A protein and the small-molecule ligand that binds it are described below.
Small molecule (SMILES): O=C1C[C@@H]2OCC=C3CN4CC[C@]56c7ccccc7N1[C@H]5[C@H]2[C@H]3C[C@H]46

Sequence of chain 1.A:
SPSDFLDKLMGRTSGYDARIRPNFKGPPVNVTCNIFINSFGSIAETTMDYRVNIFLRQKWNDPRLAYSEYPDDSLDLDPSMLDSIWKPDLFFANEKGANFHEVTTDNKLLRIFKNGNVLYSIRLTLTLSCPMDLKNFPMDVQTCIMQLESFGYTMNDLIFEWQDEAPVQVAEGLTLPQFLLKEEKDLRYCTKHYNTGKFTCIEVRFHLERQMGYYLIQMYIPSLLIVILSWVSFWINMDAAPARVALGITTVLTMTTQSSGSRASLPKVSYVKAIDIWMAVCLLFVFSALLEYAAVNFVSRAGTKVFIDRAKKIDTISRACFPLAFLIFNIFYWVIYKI

Sequence of chain 1.B:
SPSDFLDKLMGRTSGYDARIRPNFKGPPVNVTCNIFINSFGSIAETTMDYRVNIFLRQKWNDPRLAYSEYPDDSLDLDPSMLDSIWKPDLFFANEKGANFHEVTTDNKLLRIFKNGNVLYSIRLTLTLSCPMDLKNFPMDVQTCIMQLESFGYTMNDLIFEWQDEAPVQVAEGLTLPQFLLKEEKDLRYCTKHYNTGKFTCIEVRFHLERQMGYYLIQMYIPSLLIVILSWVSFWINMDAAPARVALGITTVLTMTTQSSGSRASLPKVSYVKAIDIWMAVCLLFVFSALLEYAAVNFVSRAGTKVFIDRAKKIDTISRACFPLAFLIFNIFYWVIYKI

Binding-site contacts:
Ligand atom CAK contacts residue SER129 of chain 1.B at 3.9 Å.
Ligand atom CAN contacts residue THR204 of chain 1.A at 4.0 Å.
Ligand atom OAJ contacts residue ARG65 of chain 1.B at 3.6 Å.
Ligand atom CAF contacts residue LEU127 of chain 1.B at 4.0 Å (hydrophobic).
Ligand atom CAD contacts residue PHE207 of chain 1.A at 4.0 Å (hydrophobic).
Ligand atom CAE contacts residue ARG119 of chain 1.B at 3.8 Å.
Ligand atom CAL contacts residue ARG65 of chain 1.B at 4.0 Å.
Ligand atom CAU contacts residue TYR202 of chain 1.A at 3.4 Å (hydrophobic).
Ligand atom CAW contacts residue PHE159 of chain 1.A at 3.3 Å (hydrophobic).
Ligand atom CAU contacts residue THR204 of chain 1.A at 4.1 Å.
Ligand atom OAO contacts residue SER129 of chain 1.B at 3.8 Å.
Ligand atom CAS contacts residue TYR202 of chain 1.A at 4.1 Å (hydrophobic).
Ligand atom OAJ contacts residue LEU127 of chain 1.B at 3.6 Å.
Ligand atom CAF contacts residue LEU117 of chain 1.B at 4.0 Å (hydrophobic).
Ligand atom CAX contacts residue PHE159 of chain 1.A at 3.1 Å (hydrophobic).
Ligand atom CAV contacts residue PHE207 of chain 1.A at 3.5 Å (hydrophobic).
Ligand atom CAG contacts residue PHE159 of chain 1.A at 3.8 Å (hydrophobic).
Ligand atom CAS contacts residue GLU157 of chain 1.A at 3.6 Å.
Ligand atom CAC contacts residue GLY160 of chain 1.A at 3.9 Å.
Ligand atom CAR contacts residue TYR202 of chain 1.A at 3.8 Å (hydrophobic).
Ligand atom CAE contacts residue LEU117 of chain 1.B at 3.5 Å (hydrophobic).
Ligand atom CAQ contacts residue PHE63 of chain 1.B at 3.7 Å (hydrophobic).
Ligand atom CAV contacts residue PHE159 of chain 1.A at 3.2 Å (hydrophobic).
Ligand atom CAD contacts residue GLY160 of chain 1.A at 3.9 Å.
Ligand atom CAA contacts residue THR204 of chain 1.A at 4.0 Å.
Ligand atom CAB contacts residue LEU117 of chain 1.B at 4.0 Å (hydrophobic).
Ligand atom CAT contacts residue TYR202 of chain 1.A at 3.5 Å (hydrophobic).
Ligand atom CAD contacts residue LEU117 of chain 1.B at 3.2 Å (hydrophobic).
Ligand atom CAD contacts residue ARG119 of chain 1.B at 3.5 Å.
Ligand atom CAP contacts residue PHE63 of chain 1.B at 3.7 Å (hydrophobic).
Ligand atom CAC contacts residue PHE159 of chain 1.A at 3.7 Å (hydrophobic).
Ligand atom CAC contacts residue LEU117 of chain 1.B at 3.4 Å (hydrophobic).
Ligand atom CAF contacts residue THR204 of chain 1.A at 4.0 Å.
Ligand atom CAL contacts residue SER129 of chain 1.B at 3.9 Å.
Ligand atom OAJ contacts residue THR204 of chain 1.A at 3.5 Å.
Ligand atom NAY contacts residue PHE159 of chain 1.A at 2.9 Å (h-bond).
Ligand atom CAB contacts residue PHE207 of chain 1.A at 3.9 Å (hydrophobic).
Ligand atom CAU contacts residue PHE207 of chain 1.A at 3.4 Å (hydrophobic).
Ligand atom CAC contacts residue PHE207 of chain 1.A at 3.5 Å (hydrophobic).
Ligand atom CAI contacts residue THR204 of chain 1.A at 4.0 Å.